The small molecule below binds the protein below.
Small molecule (SMILES): CC(=O)N[C@@H]1[C@@H](O)[C@H](O)[C@@H](CO)O[C@H]1O

Binding-site contacts:
Ligand atom C1 contacts residue ASP133 of chain 2.A at 4.1 Å.
Ligand atom C6 contacts residue ASP133 of chain 2.A at 4.5 Å.
Ligand atom O6 contacts residue ASP133 of chain 2.A at 3.8 Å.
Ligand atom O5 contacts residue ASN130 of chain 2.A at 2.2 Å (h-bond).
Ligand atom C3 contacts residue ASN130 of chain 2.A at 3.6 Å.
Ligand atom O5 contacts residue ASP133 of chain 2.A at 3.4 Å.
Ligand atom C8 contacts residue ASN130 of chain 2.A at 3.5 Å.
Ligand atom C2 contacts residue ASN130 of chain 2.A at 2.2 Å.
Ligand atom O6 contacts residue THR132 of chain 2.A at 4.2 Å.
Ligand atom C5 contacts residue ASN130 of chain 2.A at 3.5 Å.
Ligand atom C5 contacts residue THR132 of chain 2.A at 4.0 Å.
Ligand atom C6 contacts residue THR132 of chain 2.A at 4.0 Å.
Ligand atom C4 contacts residue ASN130 of chain 2.A at 4.0 Å.
Ligand atom C5 contacts residue ASP133 of chain 2.A at 4.5 Å.
Ligand atom O5 contacts residue THR132 of chain 2.A at 4.0 Å.
Ligand atom C1 contacts residue ASN130 of chain 2.A at 1.4 Å.
Ligand atom N2 contacts residue ASN130 of chain 2.A at 2.8 Å (h-bond).
Ligand atom C1 contacts residue THR132 of chain 2.A at 4.1 Å.
Ligand atom C7 contacts residue ASN130 of chain 2.A at 3.5 Å.

Sequence of chain 2.A:
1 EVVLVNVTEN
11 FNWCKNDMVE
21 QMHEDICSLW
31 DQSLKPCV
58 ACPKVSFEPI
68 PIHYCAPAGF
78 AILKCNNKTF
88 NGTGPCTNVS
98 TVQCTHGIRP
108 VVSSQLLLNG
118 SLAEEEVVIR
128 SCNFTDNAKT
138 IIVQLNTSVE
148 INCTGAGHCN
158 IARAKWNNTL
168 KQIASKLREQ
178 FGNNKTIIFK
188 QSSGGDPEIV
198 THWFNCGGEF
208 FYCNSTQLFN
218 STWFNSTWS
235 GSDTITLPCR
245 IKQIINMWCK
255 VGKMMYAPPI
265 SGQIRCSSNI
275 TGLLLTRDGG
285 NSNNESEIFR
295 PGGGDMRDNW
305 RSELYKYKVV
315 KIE